Sequence of chain 1.D:
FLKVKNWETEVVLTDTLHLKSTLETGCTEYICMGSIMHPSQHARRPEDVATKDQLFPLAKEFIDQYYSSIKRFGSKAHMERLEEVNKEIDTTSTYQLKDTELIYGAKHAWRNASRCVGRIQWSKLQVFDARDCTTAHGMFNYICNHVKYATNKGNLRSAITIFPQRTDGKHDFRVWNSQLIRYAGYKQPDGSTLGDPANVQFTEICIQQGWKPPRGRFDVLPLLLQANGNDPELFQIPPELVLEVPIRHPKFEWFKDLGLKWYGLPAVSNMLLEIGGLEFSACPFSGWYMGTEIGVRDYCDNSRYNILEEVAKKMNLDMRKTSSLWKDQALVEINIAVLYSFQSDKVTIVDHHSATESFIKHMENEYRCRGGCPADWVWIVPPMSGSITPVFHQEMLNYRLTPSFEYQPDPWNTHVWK

The protein below binds the small molecule below.
Small molecule (SMILES): Cc1cc(N)nc(C#CCN2CCN(C)CC2)c1

Binding-site contacts:
Ligand atom N02 contacts residue HEM1 of chain 1.T at 3.6 Å.
Ligand atom C07 contacts residue HEM1 of chain 1.T at 3.4 Å.
Ligand atom C09 contacts residue GLU296 of chain 1.D at 3.8 Å.
Ligand atom C16 contacts residue HEM1 of chain 1.T at 3.6 Å.
Ligand atom C09 contacts residue HEM1 of chain 1.T at 3.8 Å.
Ligand atom N14 contacts residue HEM1 of chain 1.T at 2.8 Å (h-bond).
Ligand atom N02 contacts residue PRO269 of chain 1.D at 3.8 Å.
Ligand atom C17 contacts residue TYR410 of chain 1.D at 4.0 Å (hydrophobic).
Ligand atom N02 contacts residue TRP291 of chain 1.D at 2.8 Å (h-bond).
Ligand atom C08 contacts residue GLU296 of chain 1.D at 3.5 Å.
Ligand atom C05 contacts residue VAL271 of chain 1.D at 3.5 Å (hydrophobic).
Ligand atom C08 contacts residue VAL271 of chain 1.D at 3.8 Å (hydrophobic).
Ligand atom C07 contacts residue GLY290 of chain 1.D at 3.6 Å.
Ligand atom C02 contacts residue TRP291 of chain 1.D at 3.7 Å (hydrophobic).
Ligand atom C02 contacts residue GLU296 of chain 1.D at 3.5 Å.
Ligand atom C08 contacts residue HEM1 of chain 1.T at 4.0 Å.
Ligand atom C13 contacts residue VAL271 of chain 1.D at 3.8 Å (hydrophobic).
Ligand atom C15 contacts residue HEM1 of chain 1.T at 4.0 Å.
Ligand atom C17 contacts residue HEM1 of chain 1.T at 3.3 Å.
Ligand atom C02 contacts residue HEM1 of chain 1.T at 3.8 Å.
Ligand atom C06 contacts residue GLU296 of chain 1.D at 3.5 Å.
Ligand atom C10 contacts residue HEM1 of chain 1.T at 3.1 Å.
Ligand atom C12 contacts residue VAL271 of chain 1.D at 3.7 Å (hydrophobic).
Ligand atom C04 contacts residue HEM1 of chain 1.T at 4.0 Å.
Ligand atom N02 contacts residue TYR292 of chain 1.D at 3.6 Å.
Ligand atom N02 contacts residue GLU296 of chain 1.D at 2.6 Å (salt-bridge).
Ligand atom C03 contacts residue HEM1 of chain 1.T at 3.4 Å.
Ligand atom N02 contacts residue MET293 of chain 1.D at 4.0 Å.
Ligand atom C03 contacts residue PRO269 of chain 1.D at 3.8 Å (hydrophobic).
Ligand atom N01 contacts residue GLU296 of chain 1.D at 2.7 Å (salt-bridge).
Ligand atom C07 contacts residue PHE288 of chain 1.D at 3.6 Å (hydrophobic).
Ligand atom C17 contacts residue ASN273 of chain 1.D at 3.7 Å.
Ligand atom C02 contacts residue PRO269 of chain 1.D at 3.7 Å (hydrophobic).
Ligand atom C09 contacts residue VAL271 of chain 1.D at 3.9 Å (hydrophobic).
Ligand atom C07 contacts residue SER289 of chain 1.D at 4.0 Å.
Ligand atom C13 contacts residue HEM1 of chain 1.T at 3.0 Å.
Ligand atom C12 contacts residue HEM1 of chain 1.T at 3.4 Å.
Ligand atom N11 contacts residue HEM1 of chain 1.T at 3.7 Å.
Ligand atom C03 contacts residue TRP291 of chain 1.D at 3.9 Å (hydrophobic).
Ligand atom N01 contacts residue PRO269 of chain 1.D at 3.9 Å.